The protein below binds the small molecule below.
Small molecule (SMILES): O=C(CCCCn1ccnc1)N[C@@H](Cc1ccccc1)C(=O)O

Sequence of chain 1.A:
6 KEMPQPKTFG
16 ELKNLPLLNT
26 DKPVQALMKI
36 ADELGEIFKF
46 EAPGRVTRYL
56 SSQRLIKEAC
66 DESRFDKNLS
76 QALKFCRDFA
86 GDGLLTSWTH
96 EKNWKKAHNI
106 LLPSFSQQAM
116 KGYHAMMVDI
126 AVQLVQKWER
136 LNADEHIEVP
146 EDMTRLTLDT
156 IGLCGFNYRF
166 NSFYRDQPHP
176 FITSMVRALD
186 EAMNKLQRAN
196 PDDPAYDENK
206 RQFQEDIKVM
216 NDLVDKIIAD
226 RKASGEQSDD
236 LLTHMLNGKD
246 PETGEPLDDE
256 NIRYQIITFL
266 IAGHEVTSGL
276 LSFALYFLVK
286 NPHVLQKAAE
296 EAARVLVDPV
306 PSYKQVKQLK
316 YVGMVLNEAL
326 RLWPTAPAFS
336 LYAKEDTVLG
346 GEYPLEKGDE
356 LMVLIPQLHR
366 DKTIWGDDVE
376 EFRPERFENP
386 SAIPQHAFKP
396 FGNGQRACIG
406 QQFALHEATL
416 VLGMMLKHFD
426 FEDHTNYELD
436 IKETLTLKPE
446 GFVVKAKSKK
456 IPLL

Binding-site contacts:
Ligand atom N22 contacts residue LEU90 of chain 1.A at 4.0 Å.
Ligand atom C20 contacts residue VAL271 of chain 1.A at 4.0 Å (hydrophobic).
Ligand atom C21 contacts residue VAL271 of chain 1.A at 3.8 Å (hydrophobic).
Ligand atom O14 contacts residue MET357 of chain 1.A at 3.9 Å.
Ligand atom C07 contacts residue PRO28 of chain 1.A at 3.9 Å (hydrophobic).
Ligand atom C08 contacts residue LEU191 of chain 1.A at 4.0 Å (hydrophobic).
Ligand atom C20 contacts residue ALA331 of chain 1.A at 3.7 Å (hydrophobic).
Ligand atom C21 contacts residue LEU440 of chain 1.A at 3.8 Å (hydrophobic).
Ligand atom C17 contacts residue LEU440 of chain 1.A at 3.5 Å (hydrophobic).
Ligand atom C05 contacts residue VAL29 of chain 1.A at 3.5 Å (hydrophobic).
Ligand atom C12 contacts residue MET357 of chain 1.A at 3.8 Å (hydrophobic).
Ligand atom N22 contacts residue HOA1 of chain 1.D at 2.7 Å (h-bond).
Ligand atom O13 contacts residue LEU32 of chain 1.A at 3.9 Å.
Ligand atom O13 contacts residue TYR54 of chain 1.A at 2.5 Å (h-bond).
Ligand atom C10 contacts residue LEU191 of chain 1.A at 4.1 Å (hydrophobic).
Ligand atom C04 contacts residue ALA333 of chain 1.A at 4.1 Å (hydrophobic).
Ligand atom O01 contacts residue ALA333 of chain 1.A at 3.5 Å.
Ligand atom C12 contacts residue TYR54 of chain 1.A at 3.7 Å (hydrophobic).
Ligand atom C11 contacts residue PRO28 of chain 1.A at 3.8 Å (hydrophobic).
Ligand atom C16 contacts residue ALA333 of chain 1.A at 3.8 Å (hydrophobic).
Ligand atom C21 contacts residue ALA267 of chain 1.A at 4.0 Å (hydrophobic).
Ligand atom C20 contacts residue LEU440 of chain 1.A at 3.6 Å (hydrophobic).
Ligand atom C23 contacts residue ALA331 of chain 1.A at 3.8 Å (hydrophobic).
Ligand atom C08 contacts residue PRO28 of chain 1.A at 3.6 Å (hydrophobic).
Ligand atom C10 contacts residue PRO28 of chain 1.A at 3.4 Å (hydrophobic).
Ligand atom O01 contacts residue SER75 of chain 1.A at 4.1 Å.
Ligand atom O13 contacts residue MET357 of chain 1.A at 3.7 Å.
Ligand atom C09 contacts residue LEU191 of chain 1.A at 3.6 Å (hydrophobic).
Ligand atom C16 contacts residue LEU440 of chain 1.A at 4.1 Å (hydrophobic).
Ligand atom C09 contacts residue PRO28 of chain 1.A at 3.4 Å (hydrophobic).
Ligand atom C18 contacts residue ALA331 of chain 1.A at 3.8 Å (hydrophobic).
Ligand atom C20 contacts residue THR441 of chain 1.A at 3.9 Å.
Ligand atom O01 contacts residue MET357 of chain 1.A at 3.4 Å.
Ligand atom C21 contacts residue HOA1 of chain 1.D at 3.5 Å.
Ligand atom C15 contacts residue ALA77 of chain 1.A at 3.6 Å (hydrophobic).
Ligand atom N19 contacts residue ALA331 of chain 1.A at 3.5 Å.
Ligand atom C15 contacts residue SER75 of chain 1.A at 4.0 Å.
Ligand atom C08 contacts residue LEU23 of chain 1.A at 4.1 Å (hydrophobic).
Ligand atom C23 contacts residue HOA1 of chain 1.D at 3.6 Å.
Ligand atom C18 contacts residue ALA333 of chain 1.A at 3.7 Å (hydrophobic).